Sequence of chain 1.B:
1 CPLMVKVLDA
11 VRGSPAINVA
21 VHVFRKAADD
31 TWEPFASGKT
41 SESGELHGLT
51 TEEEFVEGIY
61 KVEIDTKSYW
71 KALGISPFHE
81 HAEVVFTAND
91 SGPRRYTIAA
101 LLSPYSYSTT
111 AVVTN

Sequence of chain 2.B:
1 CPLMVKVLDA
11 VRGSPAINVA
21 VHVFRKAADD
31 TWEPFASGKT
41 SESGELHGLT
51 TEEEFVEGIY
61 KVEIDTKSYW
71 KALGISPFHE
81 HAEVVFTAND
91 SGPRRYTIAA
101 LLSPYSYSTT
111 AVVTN

Sequence of chain 2.A:
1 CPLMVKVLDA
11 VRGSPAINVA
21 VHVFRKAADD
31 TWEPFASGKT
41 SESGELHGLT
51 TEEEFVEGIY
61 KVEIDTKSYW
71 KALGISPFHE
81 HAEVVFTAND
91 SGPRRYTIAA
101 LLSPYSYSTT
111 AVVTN

Sequence of chain 1.A:
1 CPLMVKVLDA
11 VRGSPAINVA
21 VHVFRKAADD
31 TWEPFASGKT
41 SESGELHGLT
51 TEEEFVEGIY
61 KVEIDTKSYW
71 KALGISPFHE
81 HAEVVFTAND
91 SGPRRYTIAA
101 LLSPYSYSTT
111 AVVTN

This protein binds this small molecule.
Small molecule (SMILES): O=C(O)c1cc(/N=N/c2ccc([N+](=O)[O-])cc2)cc(I)c1O

Binding-site contacts:
Ligand atom CAJ contacts residue LEU8 of chain 1.A at 3.6 Å (hydrophobic).
Ligand atom OAU contacts residue BQB1 of chain 2.C at 0.6 Å (h-bond).
Ligand atom NAT contacts residue SER108 of chain 1.A at 3.4 Å.
Ligand atom OAR contacts residue BQB1 of chain 2.C at 0.9 Å.
Ligand atom CAB contacts residue BQB1 of chain 2.C at 1.3 Å.
Ligand atom NAT contacts residue BQB1 of chain 2.C at 0.4 Å (h-bond).
Ligand atom CAB contacts residue SER108 of chain 1.A at 3.6 Å.
Ligand atom NAG contacts residue BQB1 of chain 2.C at 1.6 Å (h-bond).
Ligand atom OAU contacts residue LEU101 of chain 1.A at 3.3 Å.
Ligand atom NAG contacts residue ALA99 of chain 1.A at 3.4 Å.
Ligand atom CAJ contacts residue BQB1 of chain 2.C at 0.3 Å.
Ligand atom CAC contacts residue BQB1 of chain 2.C at 0.9 Å.
Ligand atom OAS contacts residue BQB1 of chain 2.C at 1.5 Å.
Ligand atom CAD contacts residue BQB1 of chain 2.C at 1.0 Å.
Ligand atom OAV contacts residue SER108 of chain 2.A at 3.1 Å (h-bond).
Ligand atom CAE contacts residue BQB1 of chain 2.C at 0.7 Å.
Ligand atom CAM contacts residue BQB1 of chain 2.C at 0.2 Å.
Ligand atom CAI contacts residue BQB1 of chain 2.C at 0.3 Å.
Ligand atom OAU contacts residue SER108 of chain 2.B at 3.6 Å.
Ligand atom NAT contacts residue SER108 of chain 2.A at 3.3 Å.
Ligand atom OAV contacts residue BQB1 of chain 2.C at 0.6 Å (h-bond).
Ligand atom CAN contacts residue LEU8 of chain 2.A at 3.4 Å (hydrophobic).
Ligand atom OAU contacts residue SER108 of chain 2.A at 3.0 Å.
Ligand atom OAV contacts residue SER108 of chain 1.A at 3.4 Å.
Ligand atom OAS contacts residue LYS6 of chain 2.A at 3.5 Å (salt-bridge).
Ligand atom CAN contacts residue BQB1 of chain 2.C at 0.3 Å.
Ligand atom OAP contacts residue LYS6 of chain 2.A at 3.5 Å (salt-bridge).
Ligand atom CAF contacts residue BQB1 of chain 2.C at 0.9 Å.
Ligand atom OAV contacts residue LEU101 of chain 2.A at 3.2 Å.
Ligand atom CAC contacts residue LEU101 of chain 2.A at 3.6 Å (hydrophobic).
Ligand atom OAP contacts residue BQB1 of chain 2.C at 0.3 Å (h-bond).
Ligand atom CAK contacts residue BQB1 of chain 2.C at 0.2 Å.
Ligand atom CAQ contacts residue BQB1 of chain 2.C at 0.6 Å.
Ligand atom OAP contacts residue LYS6 of chain 1.A at 3.5 Å (salt-bridge).
Ligand atom OAV contacts residue SER108 of chain 1.B at 3.5 Å (h-bond).
Ligand atom CAA contacts residue BQB1 of chain 2.C at 1.7 Å.
Ligand atom CAL contacts residue BQB1 of chain 2.C at 0.1 Å.
Ligand atom IAO contacts residue BQB1 of chain 2.C at 0.6 Å.
Ligand atom OAU contacts residue SER108 of chain 1.A at 3.6 Å (h-bond).
Ligand atom NAH contacts residue BQB1 of chain 2.C at 0.4 Å (h-bond).